Binding-site contacts:
Ligand atom C2 contacts residue ASN555 of chain 1.B at 2.5 Å.
Ligand atom O7 contacts residue LYS551 of chain 1.B at 4.5 Å.
Ligand atom C4 contacts residue ASN555 of chain 1.B at 4.2 Å.
Ligand atom C5 contacts residue ASN555 of chain 1.B at 3.6 Å.
Ligand atom N2 contacts residue ASN555 of chain 1.B at 3.1 Å (h-bond).
Ligand atom O6 contacts residue EDO1 of chain 1.PA at 3.2 Å (h-bond).
Ligand atom C7 contacts residue THR545 of chain 1.B at 4.2 Å.
Ligand atom C8 contacts residue THR545 of chain 1.B at 3.6 Å.
Ligand atom O7 contacts residue THR545 of chain 1.B at 3.5 Å (h-bond).
Ligand atom C7 contacts residue ASN555 of chain 1.B at 3.6 Å.
Ligand atom C5 contacts residue EDO1 of chain 1.PA at 4.0 Å.
Ligand atom C6 contacts residue EDO1 of chain 1.PA at 3.6 Å.
Ligand atom O6 contacts residue LYS551 of chain 1.B at 4.2 Å.
Ligand atom O5 contacts residue EDO1 of chain 1.PA at 3.2 Å.
Ligand atom O5 contacts residue ASN555 of chain 1.B at 2.3 Å (h-bond).
Ligand atom C3 contacts residue ASN555 of chain 1.B at 3.9 Å.
Ligand atom C1 contacts residue EDO1 of chain 1.PA at 4.1 Å.
Ligand atom C1 contacts residue ASN555 of chain 1.B at 1.5 Å.
Ligand atom O7 contacts residue ASN555 of chain 1.B at 3.7 Å.

Sequence of chain 1.B:
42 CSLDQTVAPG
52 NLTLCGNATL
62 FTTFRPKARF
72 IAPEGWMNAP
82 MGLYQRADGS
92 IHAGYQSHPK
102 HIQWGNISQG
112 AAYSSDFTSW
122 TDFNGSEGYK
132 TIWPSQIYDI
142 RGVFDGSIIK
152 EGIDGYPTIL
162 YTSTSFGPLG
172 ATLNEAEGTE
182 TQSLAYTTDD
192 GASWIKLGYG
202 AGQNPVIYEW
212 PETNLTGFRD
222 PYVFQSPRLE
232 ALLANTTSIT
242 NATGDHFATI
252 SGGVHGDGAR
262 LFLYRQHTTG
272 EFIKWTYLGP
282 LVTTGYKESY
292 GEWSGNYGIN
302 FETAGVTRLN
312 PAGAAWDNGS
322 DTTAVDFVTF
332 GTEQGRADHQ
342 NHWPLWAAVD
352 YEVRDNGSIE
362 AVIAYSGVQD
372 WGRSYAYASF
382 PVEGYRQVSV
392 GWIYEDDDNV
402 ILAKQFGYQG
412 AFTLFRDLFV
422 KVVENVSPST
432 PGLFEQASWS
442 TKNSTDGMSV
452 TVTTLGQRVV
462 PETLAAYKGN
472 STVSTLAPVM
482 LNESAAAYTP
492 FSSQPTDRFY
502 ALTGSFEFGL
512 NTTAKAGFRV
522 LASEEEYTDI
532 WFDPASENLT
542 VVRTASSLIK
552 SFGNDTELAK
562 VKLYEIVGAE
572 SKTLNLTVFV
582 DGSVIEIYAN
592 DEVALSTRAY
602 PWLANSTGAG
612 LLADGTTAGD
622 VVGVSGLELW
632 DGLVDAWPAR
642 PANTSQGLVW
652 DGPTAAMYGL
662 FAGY

This protein binds this small molecule.
Small molecule (SMILES): CC(=O)N[C@@H]1[C@@H](O)[C@H](O)[C@@H](CO)O[C@H]1O